Sequence of chain 1.C:
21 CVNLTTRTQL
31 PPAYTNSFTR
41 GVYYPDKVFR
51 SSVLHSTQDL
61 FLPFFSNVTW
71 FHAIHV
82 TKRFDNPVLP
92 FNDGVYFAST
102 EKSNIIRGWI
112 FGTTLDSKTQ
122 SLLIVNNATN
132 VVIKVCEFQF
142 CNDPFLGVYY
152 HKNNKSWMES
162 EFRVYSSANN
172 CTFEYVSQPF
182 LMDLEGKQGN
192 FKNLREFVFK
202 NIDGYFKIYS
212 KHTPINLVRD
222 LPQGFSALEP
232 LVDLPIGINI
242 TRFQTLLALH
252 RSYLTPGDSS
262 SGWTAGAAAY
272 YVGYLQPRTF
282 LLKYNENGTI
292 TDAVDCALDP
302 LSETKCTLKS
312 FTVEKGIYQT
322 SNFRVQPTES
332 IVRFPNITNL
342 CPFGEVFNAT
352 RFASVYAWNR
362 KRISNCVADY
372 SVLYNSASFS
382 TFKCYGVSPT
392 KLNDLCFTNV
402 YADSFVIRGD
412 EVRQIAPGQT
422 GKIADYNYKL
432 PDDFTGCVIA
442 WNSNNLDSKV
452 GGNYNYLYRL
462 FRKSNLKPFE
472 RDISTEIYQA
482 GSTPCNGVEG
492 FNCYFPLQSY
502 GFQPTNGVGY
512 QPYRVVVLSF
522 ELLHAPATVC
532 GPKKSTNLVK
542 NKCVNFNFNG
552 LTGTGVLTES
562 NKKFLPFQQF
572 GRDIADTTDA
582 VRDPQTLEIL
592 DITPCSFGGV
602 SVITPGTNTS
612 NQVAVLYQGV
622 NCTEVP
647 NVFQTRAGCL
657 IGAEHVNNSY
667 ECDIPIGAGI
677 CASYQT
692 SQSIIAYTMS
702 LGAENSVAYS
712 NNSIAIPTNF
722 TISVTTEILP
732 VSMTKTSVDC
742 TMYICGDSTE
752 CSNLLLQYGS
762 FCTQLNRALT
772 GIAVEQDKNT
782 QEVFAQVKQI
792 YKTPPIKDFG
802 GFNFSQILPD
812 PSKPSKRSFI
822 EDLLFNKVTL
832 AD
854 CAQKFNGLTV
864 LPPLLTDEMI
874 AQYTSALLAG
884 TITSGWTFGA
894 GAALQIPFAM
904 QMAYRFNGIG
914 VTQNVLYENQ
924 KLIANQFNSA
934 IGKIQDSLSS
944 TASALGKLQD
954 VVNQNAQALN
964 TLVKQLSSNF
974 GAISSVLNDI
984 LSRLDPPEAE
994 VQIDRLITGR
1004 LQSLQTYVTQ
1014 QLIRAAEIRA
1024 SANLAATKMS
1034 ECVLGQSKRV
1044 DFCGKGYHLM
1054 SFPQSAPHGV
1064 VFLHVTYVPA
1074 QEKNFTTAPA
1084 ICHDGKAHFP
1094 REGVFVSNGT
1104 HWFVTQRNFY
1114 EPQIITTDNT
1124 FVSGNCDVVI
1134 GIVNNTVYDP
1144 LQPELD

A protein and the small-molecule ligand that binds it are described below.
Small molecule (SMILES): CC(=O)N[C@@H]1[C@@H](O)[C@H](O)[C@@H](CO)O[C@H]1O

Binding-site contacts:
Ligand atom O5 contacts residue ASN622 of chain 1.C at 2.5 Å (h-bond).
Ligand atom C1 contacts residue ASN622 of chain 1.C at 1.4 Å.
Ligand atom C4 contacts residue ASN622 of chain 1.C at 4.3 Å.
Ligand atom C5 contacts residue ASN622 of chain 1.C at 3.7 Å.
Ligand atom C7 contacts residue THR624 of chain 1.C at 3.8 Å.
Ligand atom C8 contacts residue THR624 of chain 1.C at 3.7 Å.
Ligand atom O7 contacts residue THR624 of chain 1.C at 4.1 Å.
Ligand atom C7 contacts residue ASN622 of chain 1.C at 3.8 Å.
Ligand atom O7 contacts residue ASN622 of chain 1.C at 4.5 Å.
Ligand atom C2 contacts residue ASN622 of chain 1.C at 2.5 Å.
Ligand atom C3 contacts residue ASN622 of chain 1.C at 3.8 Å.
Ligand atom N2 contacts residue ASN622 of chain 1.C at 2.8 Å (h-bond).
Ligand atom N2 contacts residue THR624 of chain 1.C at 4.3 Å.